Sequence of chain 1.A:
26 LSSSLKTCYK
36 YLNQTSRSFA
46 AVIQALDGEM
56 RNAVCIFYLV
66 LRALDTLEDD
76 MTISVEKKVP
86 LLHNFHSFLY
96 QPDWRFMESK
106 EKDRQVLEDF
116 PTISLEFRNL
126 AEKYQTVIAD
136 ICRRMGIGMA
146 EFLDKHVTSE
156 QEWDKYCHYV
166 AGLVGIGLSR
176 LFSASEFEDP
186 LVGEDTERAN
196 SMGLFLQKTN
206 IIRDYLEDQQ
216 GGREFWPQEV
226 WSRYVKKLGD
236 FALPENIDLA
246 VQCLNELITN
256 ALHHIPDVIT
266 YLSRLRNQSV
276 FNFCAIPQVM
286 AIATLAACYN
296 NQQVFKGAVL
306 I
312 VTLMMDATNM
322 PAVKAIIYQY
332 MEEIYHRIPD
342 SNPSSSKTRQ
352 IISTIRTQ

Binding-site contacts:
Ligand atom CAJ contacts residue ALA166 of chain 1.A at 3.9 Å (hydrophobic).
Ligand atom NBC contacts residue ASP70 of chain 1.A at 3.1 Å (salt-bridge).
Ligand atom CAH contacts residue VAL169 of chain 1.A at 3.5 Å (hydrophobic).
Ligand atom OAV contacts residue GLY170 of chain 1.A at 3.5 Å.
Ligand atom CAF contacts residue LEU66 of chain 1.A at 3.8 Å (hydrophobic).
Ligand atom OAV contacts residue LEU173 of chain 1.A at 3.7 Å.
Ligand atom CAN contacts residue LEU173 of chain 1.A at 3.8 Å (hydrophobic).
Ligand atom CAI contacts residue PHE278 of chain 1.A at 3.8 Å (hydrophobic).
Ligand atom CAA contacts residue PHE177 of chain 1.A at 3.7 Å (hydrophobic).
Ligand atom CAX contacts residue TYR63 of chain 1.A at 3.8 Å (hydrophobic).
Ligand atom CAO contacts residue TYR63 of chain 1.A at 3.3 Å (hydrophobic).
Ligand atom OAW contacts residue LEU201 of chain 1.A at 3.5 Å.
Ligand atom CAS contacts residue PHE44 of chain 1.A at 3.8 Å (hydrophobic).
Ligand atom CAA contacts residue CYS279 of chain 1.A at 3.7 Å (hydrophobic).
Ligand atom CAZ contacts residue LEU201 of chain 1.A at 3.8 Å (hydrophobic).
Ligand atom CAK contacts residue ALA166 of chain 1.A at 3.5 Å (hydrophobic).
Ligand atom CAF contacts residue TYR63 of chain 1.A at 3.7 Å (hydrophobic).
Ligand atom CAR contacts residue ASP70 of chain 1.A at 3.0 Å.
Ligand atom CAL contacts residue MET197 of chain 1.A at 3.6 Å (hydrophobic).
Ligand atom CAI contacts residue PHE44 of chain 1.A at 3.8 Å (hydrophobic).
Ligand atom CAI contacts residue TYR63 of chain 1.A at 3.9 Å (hydrophobic).
Ligand atom CAM contacts residue MET197 of chain 1.A at 3.8 Å (hydrophobic).
Ligand atom CAA contacts residue TYR266 of chain 1.A at 3.2 Å (hydrophobic).
Ligand atom CAJ contacts residue VAL169 of chain 1.A at 3.7 Å (hydrophobic).
Ligand atom CAE contacts residue TYR63 of chain 1.A at 3.8 Å (hydrophobic).
Ligand atom CAP contacts residue ARG67 of chain 1.A at 3.4 Å.
Ligand atom CAT contacts residue ASP70 of chain 1.A at 3.5 Å.
Ligand atom CAK contacts residue VAL169 of chain 1.A at 3.7 Å (hydrophobic).
Ligand atom OAW contacts residue GLY198 of chain 1.A at 3.9 Å.
Ligand atom OAB contacts residue LEU66 of chain 1.A at 3.4 Å.
Ligand atom CAG contacts residue PHE278 of chain 1.A at 3.6 Å (hydrophobic).
Ligand atom CAE contacts residue VAL59 of chain 1.A at 3.8 Å (hydrophobic).
Ligand atom CAY contacts residue VAL169 of chain 1.A at 3.8 Å (hydrophobic).
Ligand atom CAG contacts residue ILE48 of chain 1.A at 3.8 Å (hydrophobic).
Ligand atom CAE contacts residue LEU173 of chain 1.A at 3.8 Å (hydrophobic).
Ligand atom CAN contacts residue LEU201 of chain 1.A at 3.6 Å (hydrophobic).
Ligand atom CAR contacts residue ARG67 of chain 1.A at 3.2 Å.
Ligand atom CAH contacts residue TYR63 of chain 1.A at 3.8 Å (hydrophobic).
Ligand atom CAG contacts residue VAL59 of chain 1.A at 3.7 Å (hydrophobic).
Ligand atom CAA contacts residue GLY170 of chain 1.A at 3.9 Å.

The small molecule below binds the protein below.
Small molecule (SMILES): COCCCOc1ccc(C#C[C@@]2(O)CN3CCC2CC3)c(Cc2ccccc2)n1